Sequence of chain 2.B:
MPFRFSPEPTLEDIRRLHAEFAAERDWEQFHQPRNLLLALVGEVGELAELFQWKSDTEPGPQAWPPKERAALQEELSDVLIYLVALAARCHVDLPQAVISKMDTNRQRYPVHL

Binding-site contacts:
Ligand atom C4 contacts residue TRP73 of chain 1.A at 3.4 Å (hydrophobic).
Ligand atom N4 contacts residue TRP73 of chain 1.A at 3.2 Å.
Ligand atom C2 contacts residue TYR102 of chain 1.B at 3.5 Å (hydrophobic).
Ligand atom C4 contacts residue HIS51 of chain 1.B at 3.8 Å.
Ligand atom P contacts residue TYR129 of chain 2.B at 3.8 Å.
Ligand atom O2 contacts residue HIS38 of chain 1.B at 2.7 Å (h-bond).
Ligand atom C3' contacts residue TYR102 of chain 1.B at 3.8 Å (hydrophobic).
Ligand atom C6 contacts residue TYR102 of chain 1.B at 3.5 Å (hydrophobic).
Ligand atom O4' contacts residue ARG128 of chain 2.B at 3.8 Å.
Ligand atom O2 contacts residue PHE41 of chain 1.B at 3.9 Å.
Ligand atom N4 contacts residue TRP47 of chain 1.B at 3.6 Å.
Ligand atom O3P contacts residue ARG128 of chain 2.B at 2.8 Å (salt-bridge).
Ligand atom O3' contacts residue ASN125 of chain 2.B at 2.9 Å (h-bond).
Ligand atom N3 contacts residue TRP47 of chain 1.B at 3.6 Å.
Ligand atom O1P contacts residue ARG128 of chain 2.B at 3.6 Å.
Ligand atom C1' contacts residue ASN125 of chain 2.B at 3.7 Å.
Ligand atom C4' contacts residue ASP98 of chain 1.B at 3.7 Å.
Ligand atom C2 contacts residue HIS51 of chain 1.B at 3.8 Å.
Ligand atom O3' contacts residue ILE101 of chain 1.B at 3.6 Å.
Ligand atom C2' contacts residue ASN125 of chain 2.B at 3.9 Å.
Ligand atom C5 contacts residue TYR102 of chain 1.B at 3.8 Å (hydrophobic).
Ligand atom C2' contacts residue TYR102 of chain 1.B at 3.5 Å (hydrophobic).
Ligand atom N1 contacts residue TYR102 of chain 1.B at 3.3 Å (h-bond).
Ligand atom N3 contacts residue TYR102 of chain 1.B at 3.8 Å.
Ligand atom O2 contacts residue HIS51 of chain 1.B at 3.7 Å.
Ligand atom P contacts residue ARG128 of chain 2.B at 3.7 Å.
Ligand atom O3' contacts residue ASP98 of chain 1.B at 2.6 Å (salt-bridge).
Ligand atom C4' contacts residue ARG128 of chain 2.B at 3.8 Å.
Ligand atom O5' contacts residue ARG128 of chain 2.B at 3.0 Å (salt-bridge).
Ligand atom C4' contacts residue ASN125 of chain 2.B at 3.5 Å.
Ligand atom C4 contacts residue TRP47 of chain 1.B at 3.3 Å (hydrophobic).
Ligand atom O4' contacts residue ASN125 of chain 2.B at 3.3 Å.
Ligand atom N4 contacts residue HIS51 of chain 1.B at 3.8 Å.
Ligand atom C5' contacts residue TYR102 of chain 1.B at 3.6 Å (hydrophobic).
Ligand atom C3' contacts residue ASN125 of chain 2.B at 3.6 Å.
Ligand atom C3' contacts residue ASP98 of chain 1.B at 3.4 Å.
Ligand atom N3 contacts residue HIS51 of chain 1.B at 2.9 Å (h-bond).
Ligand atom C5 contacts residue TRP47 of chain 1.B at 3.5 Å (hydrophobic).
Ligand atom O2 contacts residue TYR102 of chain 1.B at 3.8 Å.
Ligand atom O3P contacts residue TYR129 of chain 2.B at 2.5 Å (h-bond).

Sequence of chain 1.A:
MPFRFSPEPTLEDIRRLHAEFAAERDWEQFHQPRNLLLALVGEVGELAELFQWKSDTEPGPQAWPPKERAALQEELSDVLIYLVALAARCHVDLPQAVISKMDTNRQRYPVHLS

A small-molecule ligand and the protein it binds are described below.
Small molecule (SMILES): Nc1ccn([C@H]2C[C@H](O)[C@@H](COP(=O)(O)O)O2)c(=O)n1

Sequence of chain 1.B:
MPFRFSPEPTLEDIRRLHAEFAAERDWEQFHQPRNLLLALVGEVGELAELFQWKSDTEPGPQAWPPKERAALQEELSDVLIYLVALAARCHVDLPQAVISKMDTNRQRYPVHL